The protein below binds the small molecule below.
Small molecule (SMILES): CC(=O)N[C@H]1[C@H](O[C@H]2[C@H](O)[C@@H](NC(C)=O)CO[C@@H]2CO)O[C@H](CO)[C@@H](O[C@@H]2O[C@H](CO[C@H]3O[C@H](CO[C@H]4O[C@H](CO)[C@@H](O)[C@H](O)[C@@H]4O[C@H]4O[C@H](CO)[C@@H](O)[C@H](O)[C@@H]4O)[C@@H](O)[C@H](O[C@H]4O[C@H](CO)[C@@H](O)[C@H](O)[C@@H]4O)[C@@H]3O)[C@@H](O)[C@H](O)[C@@H]2O)[C@@H]1O

Binding-site contacts:
Ligand atom O5 contacts residue TYR343 of chain 1.A at 3.2 Å (h-bond).
Ligand atom C5 contacts residue ASN218 of chain 1.A at 3.5 Å.
Ligand atom C1 contacts residue ASN218 of chain 1.A at 1.4 Å.
Ligand atom C8 contacts residue PHE238 of chain 1.A at 4.2 Å (hydrophobic).
Ligand atom C8 contacts residue TRP219 of chain 1.A at 4.1 Å (hydrophobic).
Ligand atom C2 contacts residue TYR343 of chain 1.A at 4.3 Å (hydrophobic).
Ligand atom O7 contacts residue ASN218 of chain 1.A at 3.8 Å.
Ligand atom C5 contacts residue TYR270 of chain 1.A at 4.1 Å (hydrophobic).
Ligand atom C7 contacts residue ASN218 of chain 1.A at 3.7 Å.
Ligand atom C2 contacts residue ASN218 of chain 1.A at 2.5 Å.
Ligand atom C5 contacts residue TYR343 of chain 1.A at 4.0 Å (hydrophobic).
Ligand atom O6 contacts residue PRO268 of chain 1.A at 3.9 Å.
Ligand atom C6 contacts residue TYR343 of chain 1.A at 3.8 Å (hydrophobic).
Ligand atom C8 contacts residue PHE266 of chain 1.A at 4.1 Å (hydrophobic).
Ligand atom O5 contacts residue TYR270 of chain 1.A at 4.2 Å.
Ligand atom O7 contacts residue PHE266 of chain 1.A at 4.3 Å.
Ligand atom C7 contacts residue ILE237 of chain 1.A at 4.3 Å (hydrophobic).
Ligand atom C8 contacts residue ILE237 of chain 1.A at 3.1 Å (hydrophobic).
Ligand atom C6 contacts residue VAL348 of chain 1.A at 4.3 Å (hydrophobic).
Ligand atom C7 contacts residue TRP219 of chain 1.A at 4.2 Å (hydrophobic).
Ligand atom C7 contacts residue PHE266 of chain 1.A at 4.3 Å (hydrophobic).
Ligand atom C4 contacts residue TYR343 of chain 1.A at 4.3 Å (hydrophobic).
Ligand atom O7 contacts residue TRP219 of chain 1.A at 3.9 Å.
Ligand atom C7 contacts residue THR220 of chain 1.A at 3.6 Å.
Ligand atom O6 contacts residue TYR343 of chain 1.A at 2.7 Å (h-bond).
Ligand atom C8 contacts residue THR220 of chain 1.A at 3.6 Å.
Ligand atom C3 contacts residue ASN218 of chain 1.A at 3.8 Å.
Ligand atom N2 contacts residue ASN218 of chain 1.A at 3.1 Å (h-bond).
Ligand atom O7 contacts residue THR220 of chain 1.A at 2.8 Å (h-bond).
Ligand atom C4 contacts residue ASN218 of chain 1.A at 4.2 Å.
Ligand atom C1 contacts residue TYR343 of chain 1.A at 4.1 Å (hydrophobic).
Ligand atom O6 contacts residue TYR270 of chain 1.A at 4.5 Å.
Ligand atom C6 contacts residue TYR270 of chain 1.A at 3.5 Å (hydrophobic).
Ligand atom C6 contacts residue PRO268 of chain 1.A at 4.2 Å (hydrophobic).
Ligand atom O5 contacts residue ASN218 of chain 1.A at 2.2 Å (h-bond).
Ligand atom C8 contacts residue VAL348 of chain 1.A at 4.4 Å (hydrophobic).

Sequence of chain 1.A:
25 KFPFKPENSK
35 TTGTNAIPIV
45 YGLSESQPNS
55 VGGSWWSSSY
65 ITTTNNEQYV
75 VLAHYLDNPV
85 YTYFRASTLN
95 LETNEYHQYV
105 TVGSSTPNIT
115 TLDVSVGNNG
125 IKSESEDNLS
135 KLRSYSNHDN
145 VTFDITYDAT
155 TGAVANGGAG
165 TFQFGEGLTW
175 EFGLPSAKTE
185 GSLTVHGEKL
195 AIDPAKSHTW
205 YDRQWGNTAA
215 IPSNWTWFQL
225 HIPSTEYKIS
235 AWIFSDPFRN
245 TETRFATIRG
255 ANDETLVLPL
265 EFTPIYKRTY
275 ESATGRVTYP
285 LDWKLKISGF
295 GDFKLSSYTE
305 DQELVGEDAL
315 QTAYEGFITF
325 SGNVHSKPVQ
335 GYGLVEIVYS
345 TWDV